Sequence of chain 1.B:
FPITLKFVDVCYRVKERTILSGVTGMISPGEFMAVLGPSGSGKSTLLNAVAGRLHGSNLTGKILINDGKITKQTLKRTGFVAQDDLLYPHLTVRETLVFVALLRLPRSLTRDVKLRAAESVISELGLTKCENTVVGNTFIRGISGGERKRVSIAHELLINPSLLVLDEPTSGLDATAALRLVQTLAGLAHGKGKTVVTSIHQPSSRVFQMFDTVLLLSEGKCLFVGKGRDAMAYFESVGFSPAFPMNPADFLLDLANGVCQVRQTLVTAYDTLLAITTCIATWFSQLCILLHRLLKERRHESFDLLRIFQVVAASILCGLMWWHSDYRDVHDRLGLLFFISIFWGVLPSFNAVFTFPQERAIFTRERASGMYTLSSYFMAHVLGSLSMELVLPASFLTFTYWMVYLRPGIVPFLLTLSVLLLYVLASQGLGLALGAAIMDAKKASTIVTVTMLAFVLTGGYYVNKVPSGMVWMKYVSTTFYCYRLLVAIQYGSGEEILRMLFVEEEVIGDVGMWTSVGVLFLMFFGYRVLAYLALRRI

Sequence of chain 1.A:
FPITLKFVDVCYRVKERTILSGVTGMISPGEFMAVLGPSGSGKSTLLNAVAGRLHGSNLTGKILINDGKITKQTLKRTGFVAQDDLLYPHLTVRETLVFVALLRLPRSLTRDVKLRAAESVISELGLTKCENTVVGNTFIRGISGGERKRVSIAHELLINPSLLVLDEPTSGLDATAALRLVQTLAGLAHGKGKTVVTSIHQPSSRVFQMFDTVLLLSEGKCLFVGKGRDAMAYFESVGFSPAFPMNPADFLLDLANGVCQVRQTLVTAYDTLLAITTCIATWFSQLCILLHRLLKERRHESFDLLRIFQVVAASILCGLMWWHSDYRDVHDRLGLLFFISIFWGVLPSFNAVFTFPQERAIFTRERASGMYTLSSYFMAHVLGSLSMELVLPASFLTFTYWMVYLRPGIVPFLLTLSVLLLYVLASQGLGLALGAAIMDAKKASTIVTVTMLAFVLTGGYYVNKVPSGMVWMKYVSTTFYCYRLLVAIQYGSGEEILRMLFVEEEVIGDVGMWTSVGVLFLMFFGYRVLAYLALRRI

The protein below binds the small molecule below.
Small molecule (SMILES): CC(=CC(=O)O)/C=C/[C@@]1(O)C(C)=CC(=O)CC1(C)C

Binding-site contacts:
Ligand atom C10 contacts residue PHE446 of chain 1.A at 4.2 Å (hydrophobic).
Ligand atom O10 contacts residue THR552 of chain 1.B at 3.2 Å.
Ligand atom C13 contacts residue VAL449 of chain 1.B at 3.5 Å (hydrophobic).
Ligand atom O10 contacts residue PHE446 of chain 1.A at 3.7 Å.
Ligand atom C2 contacts residue TYR565 of chain 1.B at 3.7 Å (hydrophobic).
Ligand atom C2 contacts residue TYR565 of chain 1.A at 4.4 Å (hydrophobic).
Ligand atom C9 contacts residue LEU556 of chain 1.B at 4.2 Å (hydrophobic).
Ligand atom C6 contacts residue PHE442 of chain 1.A at 3.6 Å (hydrophobic).
Ligand atom C2 contacts residue ILE445 of chain 1.B at 4.2 Å (hydrophobic).
Ligand atom C1 contacts residue ILE445 of chain 1.B at 4.0 Å (hydrophobic).
Ligand atom C1 contacts residue TYR565 of chain 1.A at 4.0 Å (hydrophobic).
Ligand atom C14 contacts residue VAL449 of chain 1.A at 3.6 Å (hydrophobic).
Ligand atom C11 contacts residue LEU556 of chain 1.B at 3.8 Å (hydrophobic).
Ligand atom C5 contacts residue LEU556 of chain 1.B at 4.1 Å (hydrophobic).
Ligand atom C8 contacts residue THR552 of chain 1.B at 4.0 Å.
Ligand atom C1 contacts residue ILE445 of chain 1.A at 4.0 Å (hydrophobic).
Ligand atom C3 contacts residue ILE445 of chain 1.A at 4.2 Å (hydrophobic).
Ligand atom C1 contacts residue TYR565 of chain 1.B at 4.1 Å (hydrophobic).
Ligand atom C15 contacts residue ILE445 of chain 1.A at 3.5 Å (hydrophobic).
Ligand atom C11 contacts residue PHE446 of chain 1.A at 3.5 Å (hydrophobic).
Ligand atom C2 contacts residue ILE445 of chain 1.A at 4.1 Å (hydrophobic).
Ligand atom C6 contacts residue LEU556 of chain 1.B at 4.0 Å (hydrophobic).
Ligand atom C13 contacts residue MET555 of chain 1.B at 4.3 Å (hydrophobic).
Ligand atom C3 contacts residue VAL559 of chain 1.B at 4.0 Å (hydrophobic).
Ligand atom C2 contacts residue VAL559 of chain 1.B at 4.2 Å (hydrophobic).
Ligand atom O12 contacts residue TYR565 of chain 1.A at 3.0 Å (h-bond).
Ligand atom C10 contacts residue LEU556 of chain 1.B at 3.8 Å (hydrophobic).
Ligand atom C13 contacts residue THR552 of chain 1.B at 4.4 Å.
Ligand atom O12 contacts residue ILE445 of chain 1.B at 3.6 Å.
Ligand atom C10 contacts residue GLN413 of chain 1.A at 4.0 Å.
Ligand atom O12 contacts residue ILE445 of chain 1.A at 3.7 Å.
Ligand atom O11 contacts residue ILE445 of chain 1.A at 4.2 Å.
Ligand atom O12 contacts residue TYR565 of chain 1.B at 3.5 Å (h-bond).
Ligand atom C10 contacts residue THR552 of chain 1.B at 3.4 Å.
Ligand atom C6 contacts residue VAL559 of chain 1.B at 4.2 Å (hydrophobic).
Ligand atom C9 contacts residue THR552 of chain 1.B at 3.1 Å.
Ligand atom O10 contacts residue GLN413 of chain 1.A at 3.2 Å (h-bond).
Ligand atom C15 contacts residue PHE446 of chain 1.A at 4.3 Å (hydrophobic).
Ligand atom O10 contacts residue LEU556 of chain 1.B at 4.1 Å.
Ligand atom O11 contacts residue ILE445 of chain 1.B at 4.1 Å.